The protein below binds the small molecule below.
Small molecule (SMILES): O=C1CCCC2=C1C1(CCCCC1)N=C(Nc1nc3ccccc3o1)N2

Sequence of chain 1.B:
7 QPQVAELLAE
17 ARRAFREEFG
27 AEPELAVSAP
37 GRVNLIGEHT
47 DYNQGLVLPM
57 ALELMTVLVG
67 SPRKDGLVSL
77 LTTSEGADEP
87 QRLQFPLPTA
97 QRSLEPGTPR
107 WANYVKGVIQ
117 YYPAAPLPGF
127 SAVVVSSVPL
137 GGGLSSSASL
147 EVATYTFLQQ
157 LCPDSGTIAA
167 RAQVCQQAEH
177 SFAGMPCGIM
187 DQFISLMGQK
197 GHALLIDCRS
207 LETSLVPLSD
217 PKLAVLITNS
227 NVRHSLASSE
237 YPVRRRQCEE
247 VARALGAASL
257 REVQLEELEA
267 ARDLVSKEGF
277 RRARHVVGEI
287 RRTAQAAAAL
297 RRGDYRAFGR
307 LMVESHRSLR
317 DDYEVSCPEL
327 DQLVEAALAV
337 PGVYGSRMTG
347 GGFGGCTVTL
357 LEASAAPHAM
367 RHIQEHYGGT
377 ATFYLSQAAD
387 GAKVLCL

Binding-site contacts:
Ligand atom C10 contacts residue GLY82 of chain 1.B at 3.6 Å.
Ligand atom C13 contacts residue TYR110 of chain 1.B at 3.5 Å (hydrophobic).
Ligand atom C20 contacts residue LEU146 of chain 1.B at 3.8 Å (hydrophobic).
Ligand atom C23 contacts residue TRP107 of chain 1.B at 3.8 Å (hydrophobic).
Ligand atom N16 contacts residue GLY137 of chain 1.B at 3.7 Å.
Ligand atom N16 contacts residue TYR110 of chain 1.B at 3.3 Å (h-bond).
Ligand atom C15 contacts residue GLY137 of chain 1.B at 3.9 Å.
Ligand atom N17 contacts residue SER142 of chain 1.B at 2.7 Å (h-bond).
Ligand atom N19 contacts residue LEU136 of chain 1.B at 3.5 Å.
Ligand atom C24 contacts residue THR78 of chain 1.B at 3.8 Å.
Ligand atom C07 contacts residue TYR110 of chain 1.B at 3.7 Å (hydrophobic).
Ligand atom C06 contacts residue GLY137 of chain 1.B at 3.8 Å.
Ligand atom N14 contacts residue TYR110 of chain 1.B at 3.9 Å.
Ligand atom C18 contacts residue LEU136 of chain 1.B at 3.7 Å (hydrophobic).
Ligand atom C11 contacts residue ASP84 of chain 1.B at 3.7 Å.
Ligand atom C20 contacts residue LEU136 of chain 1.B at 3.4 Å (hydrophobic).
Ligand atom C26 contacts residue LEU136 of chain 1.B at 3.9 Å (hydrophobic).
Ligand atom C04 contacts residue ARG229 of chain 1.B at 3.8 Å.
Ligand atom C12 contacts residue TRP107 of chain 1.B at 3.8 Å (hydrophobic).
Ligand atom C15 contacts residue TYR110 of chain 1.B at 3.5 Å (hydrophobic).
Ligand atom N16 contacts residue SER142 of chain 1.B at 3.5 Å (h-bond).
Ligand atom C18 contacts residue SER142 of chain 1.B at 3.4 Å.
Ligand atom C12 contacts residue ARG106 of chain 1.B at 3.8 Å.
Ligand atom O22 contacts residue LEU136 of chain 1.B at 3.7 Å.
Ligand atom C24 contacts residue VAL130 of chain 1.B at 3.9 Å (hydrophobic).
Ligand atom C02 contacts residue ARG106 of chain 1.B at 3.8 Å.
Ligand atom N19 contacts residue SER142 of chain 1.B at 3.2 Å (h-bond).
Ligand atom C15 contacts residue SER142 of chain 1.B at 3.4 Å.
Ligand atom C23 contacts residue LEU136 of chain 1.B at 3.9 Å (hydrophobic).
Ligand atom N17 contacts residue SER143 of chain 1.B at 3.4 Å (h-bond).
Ligand atom C26 contacts residue LEU146 of chain 1.B at 3.8 Å (hydrophobic).
Ligand atom C03 contacts residue ARG106 of chain 1.B at 3.6 Å.
Ligand atom C24 contacts residue SER80 of chain 1.B at 3.9 Å.
Ligand atom O01 contacts residue ARG106 of chain 1.B at 3.5 Å.
Ligand atom N19 contacts residue SER143 of chain 1.B at 3.7 Å.
Ligand atom C05 contacts residue GLY137 of chain 1.B at 3.9 Å.
Ligand atom N17 contacts residue TYR110 of chain 1.B at 3.9 Å.
Ligand atom C25 contacts residue VAL130 of chain 1.B at 3.5 Å (hydrophobic).
Ligand atom C21 contacts residue LEU136 of chain 1.B at 3.5 Å (hydrophobic).
Ligand atom C06 contacts residue TYR110 of chain 1.B at 3.4 Å (hydrophobic).